Binding-site contacts:
Ligand atom C3' contacts residue GLN556 of chain 1.A at 4.1 Å.
Ligand atom C6' contacts residue ALA422 of chain 1.A at 4.2 Å (hydrophobic).
Ligand atom C5' contacts residue PHE552 of chain 1.A at 3.8 Å (hydrophobic).
Ligand atom O2 contacts residue LEU482 of chain 1.A at 3.6 Å.
Ligand atom C1 contacts residue HIS133 of chain 1.B at 3.8 Å.
Ligand atom C4' contacts residue PHE552 of chain 1.A at 3.7 Å (hydrophobic).
Ligand atom C2 contacts residue TPW1 of chain 1.D at 3.4 Å.
Ligand atom C3 contacts residue MET481 of chain 1.A at 3.4 Å (hydrophobic).
Ligand atom C4' contacts residue HIS132 of chain 1.B at 3.8 Å.
Ligand atom C5' contacts residue HIS132 of chain 1.B at 3.9 Å.
Ligand atom O3 contacts residue ALA422 of chain 1.A at 3.6 Å.
Ligand atom O3 contacts residue HIS132 of chain 1.B at 4.1 Å.
Ligand atom C1' contacts residue MET481 of chain 1.A at 3.7 Å (hydrophobic).
Ligand atom C2' contacts residue PHE485 of chain 1.A at 4.0 Å (hydrophobic).
Ligand atom C4' contacts residue THR303 of chain 1.A at 3.7 Å.
Ligand atom C3' contacts residue HIS132 of chain 1.B at 3.3 Å.
Ligand atom C2 contacts residue ASP45 of chain 1.B at 4.0 Å.
Ligand atom O2 contacts residue GLY44 of chain 1.B at 3.7 Å.
Ligand atom C3 contacts residue TPW1 of chain 1.D at 4.1 Å.
Ligand atom C6' contacts residue MET481 of chain 1.A at 3.8 Å (hydrophobic).
Ligand atom C1 contacts residue GLY44 of chain 1.B at 4.2 Å.
Ligand atom C2' contacts residue HIS132 of chain 1.B at 3.3 Å.
Ligand atom O2 contacts residue TPW1 of chain 1.D at 3.9 Å.
Ligand atom O1 contacts residue GLY44 of chain 1.B at 3.6 Å.
Ligand atom O2 contacts residue ASP45 of chain 1.B at 2.6 Å (salt-bridge).
Ligand atom O1 contacts residue ASP45 of chain 1.B at 3.3 Å (salt-bridge).
Ligand atom O1 contacts residue HIS133 of chain 1.B at 2.9 Å (h-bond).
Ligand atom C1 contacts residue TPW1 of chain 1.D at 3.5 Å.
Ligand atom O3 contacts residue HIS133 of chain 1.B at 3.3 Å (h-bond).
Ligand atom C2 contacts residue HIS133 of chain 1.B at 3.9 Å.
Ligand atom C4' contacts residue GLN556 of chain 1.A at 3.9 Å.
Ligand atom O1 contacts residue TPW1 of chain 1.D at 3.5 Å.
Ligand atom C2 contacts residue HIS132 of chain 1.B at 4.2 Å.
Ligand atom O3 contacts residue TPW1 of chain 1.D at 3.4 Å (h-bond).
Ligand atom C2' contacts residue ASP45 of chain 1.B at 4.0 Å.
Ligand atom C1' contacts residue HIS132 of chain 1.B at 3.8 Å.
Ligand atom C5' contacts residue THR303 of chain 1.A at 3.5 Å.
Ligand atom C6' contacts residue MET400 of chain 1.A at 4.0 Å (hydrophobic).
Ligand atom C1 contacts residue ASP45 of chain 1.B at 3.2 Å.
Ligand atom C6' contacts residue HIS132 of chain 1.B at 3.9 Å.

Sequence of chain 1.B:
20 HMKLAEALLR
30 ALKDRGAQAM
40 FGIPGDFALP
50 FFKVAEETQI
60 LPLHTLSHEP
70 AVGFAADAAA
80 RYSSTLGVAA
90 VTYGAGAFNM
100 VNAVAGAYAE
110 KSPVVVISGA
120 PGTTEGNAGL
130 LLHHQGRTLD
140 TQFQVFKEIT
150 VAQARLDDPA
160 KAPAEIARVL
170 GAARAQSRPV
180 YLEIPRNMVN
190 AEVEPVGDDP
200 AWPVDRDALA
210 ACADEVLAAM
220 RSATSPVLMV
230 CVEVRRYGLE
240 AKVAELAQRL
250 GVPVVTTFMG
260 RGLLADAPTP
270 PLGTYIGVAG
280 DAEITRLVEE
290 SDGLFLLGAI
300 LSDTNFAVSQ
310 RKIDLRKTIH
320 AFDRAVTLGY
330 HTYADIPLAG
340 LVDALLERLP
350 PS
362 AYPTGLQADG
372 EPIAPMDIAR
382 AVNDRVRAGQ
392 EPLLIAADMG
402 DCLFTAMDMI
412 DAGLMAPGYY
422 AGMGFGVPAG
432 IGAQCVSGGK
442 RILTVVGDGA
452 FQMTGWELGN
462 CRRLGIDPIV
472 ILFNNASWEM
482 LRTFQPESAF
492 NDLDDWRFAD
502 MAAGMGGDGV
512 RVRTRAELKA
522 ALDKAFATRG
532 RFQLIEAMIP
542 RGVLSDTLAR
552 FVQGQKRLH

This protein binds this small molecule.
Small molecule (SMILES): O=C(O)C(=O)Cc1ccccc1

Sequence of chain 1.A:
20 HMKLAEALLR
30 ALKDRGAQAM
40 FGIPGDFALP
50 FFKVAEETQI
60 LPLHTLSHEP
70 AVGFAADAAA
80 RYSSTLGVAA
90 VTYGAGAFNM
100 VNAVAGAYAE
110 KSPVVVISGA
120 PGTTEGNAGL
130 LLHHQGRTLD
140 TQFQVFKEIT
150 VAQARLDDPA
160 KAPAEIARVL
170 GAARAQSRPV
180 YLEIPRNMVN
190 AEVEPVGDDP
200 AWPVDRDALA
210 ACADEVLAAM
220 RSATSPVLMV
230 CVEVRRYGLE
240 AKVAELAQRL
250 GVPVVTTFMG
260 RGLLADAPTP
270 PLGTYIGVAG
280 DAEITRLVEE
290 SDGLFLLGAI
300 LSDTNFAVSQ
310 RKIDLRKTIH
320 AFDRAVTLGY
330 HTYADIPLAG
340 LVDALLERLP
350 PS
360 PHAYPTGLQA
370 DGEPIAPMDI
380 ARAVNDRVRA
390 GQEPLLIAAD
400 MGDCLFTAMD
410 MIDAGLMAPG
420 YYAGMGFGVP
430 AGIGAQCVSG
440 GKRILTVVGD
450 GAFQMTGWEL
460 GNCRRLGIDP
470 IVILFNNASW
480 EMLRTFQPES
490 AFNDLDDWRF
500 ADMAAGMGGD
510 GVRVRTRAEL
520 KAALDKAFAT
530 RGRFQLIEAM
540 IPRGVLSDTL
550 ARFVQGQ